The small molecule below binds the protein below.
Small molecule (SMILES): O=C(O)[C@@H]1CCCN1

Sequence of chain 1.A:
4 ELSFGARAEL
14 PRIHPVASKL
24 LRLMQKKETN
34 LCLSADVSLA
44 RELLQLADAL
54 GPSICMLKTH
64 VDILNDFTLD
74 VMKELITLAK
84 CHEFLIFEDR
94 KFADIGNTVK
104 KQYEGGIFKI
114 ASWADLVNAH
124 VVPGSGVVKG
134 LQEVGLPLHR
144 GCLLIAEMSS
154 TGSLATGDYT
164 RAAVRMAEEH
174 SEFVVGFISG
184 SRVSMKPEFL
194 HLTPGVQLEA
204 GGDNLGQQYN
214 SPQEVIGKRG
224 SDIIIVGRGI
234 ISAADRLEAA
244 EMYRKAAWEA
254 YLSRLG

Binding-site contacts:
Ligand atom CA contacts residue GLU12 of chain 1.A at 3.6 Å.
Ligand atom CA contacts residue GLY8 of chain 1.A at 4.4 Å.
Ligand atom CG contacts residue GLY8 of chain 1.A at 3.8 Å.
Ligand atom CD contacts residue GLU12 of chain 1.A at 3.7 Å.
Ligand atom CG contacts residue ALA9 of chain 1.A at 3.7 Å (hydrophobic).
Ligand atom CB contacts residue GLY8 of chain 1.A at 3.7 Å.
Ligand atom N contacts residue GLU12 of chain 1.A at 3.3 Å (salt-bridge).
Ligand atom CB contacts residue ALA9 of chain 1.A at 4.0 Å (hydrophobic).
Ligand atom CG contacts residue GLU12 of chain 1.A at 4.3 Å.